Binding-site contacts:
Ligand atom N9 contacts residue PHE74 of chain 1.E at 3.4 Å.
Ligand atom C6 contacts residue ARG79 of chain 1.E at 3.6 Å.
Ligand atom O1B contacts residue ILE105 of chain 1.E at 3.3 Å (h-bond).
Ligand atom C3' contacts residue ANP1 of chain 1.W at 3.5 Å.
Ligand atom N3 contacts residue PHE154 of chain 1.E at 3.5 Å.
Ligand atom C4 contacts residue PHE74 of chain 1.E at 3.5 Å (hydrophobic).
Ligand atom N7 contacts residue PHE74 of chain 1.E at 3.2 Å.
Ligand atom N6 contacts residue LYS152 of chain 1.E at 3.3 Å (salt-bridge).
Ligand atom C2 contacts residue PHE154 of chain 1.E at 3.6 Å (hydrophobic).
Ligand atom O1A contacts residue ALA104 of chain 1.E at 3.2 Å.
Ligand atom C2 contacts residue ARG79 of chain 1.E at 3.4 Å.
Ligand atom O4' contacts residue PHE74 of chain 1.E at 3.3 Å.
Ligand atom O2B contacts residue PRO107 of chain 1.E at 3.2 Å.
Ligand atom O3' contacts residue SER34 of chain 1.E at 3.7 Å.
Ligand atom O1A contacts residue ILE105 of chain 1.E at 2.8 Å (h-bond).
Ligand atom O2' contacts residue ASP62 of chain 1.E at 3.3 Å (salt-bridge).
Ligand atom N6 contacts residue GLY153 of chain 1.E at 3.0 Å (h-bond).
Ligand atom O1B contacts residue ILE83 of chain 1.E at 3.6 Å.
Ligand atom O2' contacts residue LYS140 of chain 1.E at 3.0 Å (salt-bridge).
Ligand atom C2' contacts residue LEU142 of chain 1.E at 3.5 Å (hydrophobic).
Ligand atom C6 contacts residue PHE154 of chain 1.E at 3.5 Å (hydrophobic).
Ligand atom C8 contacts residue PHE74 of chain 1.E at 3.3 Å (hydrophobic).
Ligand atom N1 contacts residue PHE154 of chain 1.E at 3.5 Å.
Ligand atom N1 contacts residue ARG79 of chain 1.E at 2.9 Å (salt-bridge).
Ligand atom C5 contacts residue PHE74 of chain 1.E at 3.7 Å (hydrophobic).
Ligand atom O2A contacts residue ASN82 of chain 1.E at 3.1 Å (h-bond).
Ligand atom N1 contacts residue GLY153 of chain 1.E at 3.5 Å (h-bond).
Ligand atom O2A contacts residue ARG65 of chain 1.E at 2.8 Å (salt-bridge).
Ligand atom O3' contacts residue ASP62 of chain 1.E at 3.4 Å (salt-bridge).
Ligand atom O3B contacts residue ARG65 of chain 1.E at 2.8 Å (salt-bridge).
Ligand atom C2 contacts residue THR155 of chain 1.E at 3.5 Å.
Ligand atom O3B contacts residue ASN82 of chain 1.E at 3.0 Å (h-bond).
Ligand atom O3' contacts residue LYS140 of chain 1.E at 3.2 Å (salt-bridge).
Ligand atom O2' contacts residue LEU142 of chain 1.E at 3.2 Å.
Ligand atom O2B contacts residue ARG79 of chain 1.E at 2.7 Å (salt-bridge).
Ligand atom C4 contacts residue PHE154 of chain 1.E at 3.7 Å (hydrophobic).
Ligand atom O1B contacts residue SER106 of chain 1.E at 3.2 Å (h-bond).
Ligand atom N1 contacts residue THR155 of chain 1.E at 3.5 Å (h-bond).
Ligand atom C4' contacts residue ASP62 of chain 1.E at 3.3 Å.
Ligand atom O3' contacts residue ANP1 of chain 1.W at 2.2 Å (h-bond).

The small molecule below binds the protein below.
Small molecule (SMILES): Nc1ncnc2c1ncn2[C@@H]1O[C@H](CO[P](=O)(O)OS(=O)(=O)O)[C@@H](O)[C@H]1O

Sequence of chain 1.E:
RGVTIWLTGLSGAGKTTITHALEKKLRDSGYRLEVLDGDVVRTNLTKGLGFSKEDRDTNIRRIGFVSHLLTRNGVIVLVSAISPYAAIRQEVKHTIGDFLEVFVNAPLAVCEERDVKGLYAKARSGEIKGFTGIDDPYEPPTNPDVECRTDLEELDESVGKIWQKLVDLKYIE